A protein and the small-molecule ligand that binds it are described below.
Small molecule (SMILES): CC(=O)N[C@H]1[C@@H](O[C@H]2[C@H](O)[C@@H](NC(C)=O)CO[C@@H]2CO)O[C@H](CO)[C@@H](O)[C@@H]1O

Sequence of chain 1.A:
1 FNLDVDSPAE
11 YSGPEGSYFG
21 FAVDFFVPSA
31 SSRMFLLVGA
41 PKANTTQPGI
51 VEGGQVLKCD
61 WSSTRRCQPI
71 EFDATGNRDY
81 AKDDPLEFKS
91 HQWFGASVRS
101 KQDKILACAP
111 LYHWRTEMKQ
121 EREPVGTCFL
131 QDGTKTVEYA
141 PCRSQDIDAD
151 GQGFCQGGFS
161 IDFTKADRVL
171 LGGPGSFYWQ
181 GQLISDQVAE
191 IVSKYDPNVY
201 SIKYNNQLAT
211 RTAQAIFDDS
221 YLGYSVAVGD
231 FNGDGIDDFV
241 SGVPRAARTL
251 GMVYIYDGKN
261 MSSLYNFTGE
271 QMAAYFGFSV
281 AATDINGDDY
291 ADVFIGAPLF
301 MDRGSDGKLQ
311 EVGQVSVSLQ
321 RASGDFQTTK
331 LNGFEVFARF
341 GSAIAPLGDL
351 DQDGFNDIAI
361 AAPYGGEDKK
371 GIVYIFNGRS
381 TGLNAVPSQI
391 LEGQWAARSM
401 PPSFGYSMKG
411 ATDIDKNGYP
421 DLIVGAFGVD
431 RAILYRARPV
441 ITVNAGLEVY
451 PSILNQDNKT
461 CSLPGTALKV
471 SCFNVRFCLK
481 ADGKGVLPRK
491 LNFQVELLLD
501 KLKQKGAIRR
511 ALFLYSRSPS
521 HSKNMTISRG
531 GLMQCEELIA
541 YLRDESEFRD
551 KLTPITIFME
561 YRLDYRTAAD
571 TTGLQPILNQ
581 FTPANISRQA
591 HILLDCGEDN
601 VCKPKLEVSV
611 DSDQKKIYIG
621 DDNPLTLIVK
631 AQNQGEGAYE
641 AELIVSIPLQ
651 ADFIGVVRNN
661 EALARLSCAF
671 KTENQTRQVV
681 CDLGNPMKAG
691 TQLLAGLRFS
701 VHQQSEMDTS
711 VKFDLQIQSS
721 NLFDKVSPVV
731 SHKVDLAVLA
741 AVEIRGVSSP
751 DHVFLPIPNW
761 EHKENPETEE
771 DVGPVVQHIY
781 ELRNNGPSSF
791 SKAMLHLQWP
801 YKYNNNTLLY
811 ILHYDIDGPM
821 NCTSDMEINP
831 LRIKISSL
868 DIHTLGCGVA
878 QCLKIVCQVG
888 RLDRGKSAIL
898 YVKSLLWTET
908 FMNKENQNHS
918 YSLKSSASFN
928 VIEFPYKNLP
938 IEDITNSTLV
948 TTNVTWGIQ

Binding-site contacts:
Ligand atom N2 contacts residue LYS646 of chain 1.B at 3.8 Å.
Ligand atom C8 contacts residue LYS646 of chain 1.B at 2.5 Å.
Ligand atom O6 contacts residue THR648 of chain 1.B at 3.6 Å.
Ligand atom C2 contacts residue THR648 of chain 1.B at 3.3 Å.
Ligand atom O7 contacts residue THR648 of chain 1.B at 3.2 Å.
Ligand atom C1 contacts residue ASP647 of chain 1.B at 3.4 Å.
Ligand atom O7 contacts residue LYS646 of chain 1.B at 3.6 Å.
Ligand atom O7 contacts residue LYS646 of chain 1.B at 3.2 Å (salt-bridge).
Ligand atom C4 contacts residue ASP647 of chain 1.B at 3.4 Å.
Ligand atom C2 contacts residue ASP647 of chain 1.B at 3.6 Å.
Ligand atom N2 contacts residue THR648 of chain 1.B at 3.9 Å.
Ligand atom O6 contacts residue THR648 of chain 1.B at 3.7 Å.
Ligand atom C7 contacts residue LYS646 of chain 1.B at 3.0 Å.
Ligand atom O7 contacts residue ASP647 of chain 1.B at 3.9 Å.
Ligand atom O5 contacts residue ASN654 of chain 1.B at 2.3 Å (h-bond).
Ligand atom C5 contacts residue ASN654 of chain 1.B at 3.6 Å.
Ligand atom N2 contacts residue ASN654 of chain 1.B at 3.0 Å (h-bond).
Ligand atom O4 contacts residue LYS650 of chain 1.B at 4.0 Å.
Ligand atom C8 contacts residue ASP647 of chain 1.B at 3.5 Å.
Ligand atom C7 contacts residue THR648 of chain 1.B at 3.8 Å.
Ligand atom C1 contacts residue THR648 of chain 1.B at 2.8 Å.
Ligand atom C6 contacts residue LYS650 of chain 1.B at 3.3 Å.
Ligand atom C6 contacts residue GLY649 of chain 1.B at 3.6 Å.
Ligand atom C7 contacts residue ASP647 of chain 1.B at 3.2 Å.
Ligand atom C3 contacts residue ASN654 of chain 1.B at 3.7 Å.
Ligand atom O6 contacts residue LYS650 of chain 1.B at 3.1 Å.
Ligand atom O6 contacts residue ALA652 of chain 1.B at 3.7 Å.
Ligand atom C8 contacts residue LEU645 of chain 1.B at 3.7 Å (hydrophobic).
Ligand atom O7 contacts residue LEU645 of chain 1.B at 3.6 Å.
Ligand atom O6 contacts residue GLY649 of chain 1.B at 2.9 Å (h-bond).
Ligand atom C5 contacts residue LYS650 of chain 1.B at 3.9 Å.
Ligand atom O5 contacts residue THR648 of chain 1.B at 2.9 Å (h-bond).
Ligand atom O4 contacts residue THR648 of chain 1.B at 3.6 Å.
Ligand atom C7 contacts residue ASN654 of chain 1.B at 4.0 Å.
Ligand atom C2 contacts residue ASN654 of chain 1.B at 2.4 Å.
Ligand atom C6 contacts residue THR648 of chain 1.B at 2.9 Å.
Ligand atom N2 contacts residue ASP647 of chain 1.B at 3.0 Å (salt-bridge).
Ligand atom C8 contacts residue PRO758 of chain 1.A at 4.0 Å (hydrophobic).
Ligand atom O4 contacts residue ASP647 of chain 1.B at 3.9 Å.
Ligand atom C1 contacts residue ASN654 of chain 1.B at 1.4 Å.

Sequence of chain 1.B:
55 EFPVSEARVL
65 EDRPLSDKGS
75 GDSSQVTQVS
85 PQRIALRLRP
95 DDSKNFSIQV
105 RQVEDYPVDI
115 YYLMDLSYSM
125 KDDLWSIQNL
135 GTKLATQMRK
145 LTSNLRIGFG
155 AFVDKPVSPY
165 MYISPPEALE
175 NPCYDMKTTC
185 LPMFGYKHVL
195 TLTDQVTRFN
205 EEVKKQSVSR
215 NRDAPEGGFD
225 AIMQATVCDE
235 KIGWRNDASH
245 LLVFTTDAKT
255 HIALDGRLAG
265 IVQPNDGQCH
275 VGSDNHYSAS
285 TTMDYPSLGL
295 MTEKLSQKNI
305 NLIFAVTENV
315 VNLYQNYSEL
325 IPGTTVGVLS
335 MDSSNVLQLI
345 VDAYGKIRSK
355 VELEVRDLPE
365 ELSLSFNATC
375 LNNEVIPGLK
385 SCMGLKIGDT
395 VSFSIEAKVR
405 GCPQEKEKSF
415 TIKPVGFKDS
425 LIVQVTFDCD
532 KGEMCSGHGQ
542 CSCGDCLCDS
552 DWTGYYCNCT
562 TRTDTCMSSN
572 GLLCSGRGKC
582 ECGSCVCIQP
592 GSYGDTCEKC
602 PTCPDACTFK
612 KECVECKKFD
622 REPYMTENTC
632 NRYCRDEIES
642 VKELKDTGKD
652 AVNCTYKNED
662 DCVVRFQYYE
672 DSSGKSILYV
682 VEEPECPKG